The small molecule below binds the protein below.
Small molecule (SMILES): OC[C@H]1O[C@@H](O[C@H]2[C@H](O)[C@H](O)[C@H](O[C@H]3[C@H](O)[C@H](O)[C@@H](O)O[C@@H]3CO)O[C@@H]2CO)[C@@H](O)[C@@H](O)[C@@H]1O

Sequence of chain 1.B:
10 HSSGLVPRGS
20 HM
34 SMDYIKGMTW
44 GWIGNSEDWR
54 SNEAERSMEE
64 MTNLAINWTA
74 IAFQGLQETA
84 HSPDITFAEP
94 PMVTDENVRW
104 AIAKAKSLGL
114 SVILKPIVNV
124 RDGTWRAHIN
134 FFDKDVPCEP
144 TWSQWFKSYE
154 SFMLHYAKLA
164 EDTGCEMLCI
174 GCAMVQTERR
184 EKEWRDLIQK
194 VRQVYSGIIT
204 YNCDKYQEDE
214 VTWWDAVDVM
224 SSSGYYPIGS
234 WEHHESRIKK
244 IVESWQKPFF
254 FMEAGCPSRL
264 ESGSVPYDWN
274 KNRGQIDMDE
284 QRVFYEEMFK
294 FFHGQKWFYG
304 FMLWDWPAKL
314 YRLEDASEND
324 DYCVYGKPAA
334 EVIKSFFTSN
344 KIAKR

Binding-site contacts:
Ligand atom O6 contacts residue TRP272 of chain 1.B at 3.2 Å.
Ligand atom O6 contacts residue TRP45 of chain 1.B at 3.5 Å.
Ligand atom C6 contacts residue TRP45 of chain 1.B at 3.8 Å (hydrophobic).
Ligand atom C5 contacts residue TRP307 of chain 1.B at 3.5 Å (hydrophobic).
Ligand atom C1 contacts residue TRP45 of chain 1.B at 3.8 Å (hydrophobic).
Ligand atom O2 contacts residue GLU256 of chain 1.B at 3.0 Å (salt-bridge).
Ligand atom O6 contacts residue TYR270 of chain 1.B at 3.2 Å (h-bond).
Ligand atom C5 contacts residue TRP45 of chain 1.B at 3.8 Å (hydrophobic).
Ligand atom O3 contacts residue ARG129 of chain 1.B at 2.9 Å (salt-bridge).
Ligand atom O2 contacts residue TRP45 of chain 1.B at 3.1 Å.
Ligand atom O4 contacts residue TRP307 of chain 1.B at 3.2 Å (h-bond).
Ligand atom C6 contacts residue TYR325 of chain 1.B at 3.3 Å (hydrophobic).
Ligand atom O1 contacts residue TRP128 of chain 1.B at 3.7 Å.
Ligand atom O6 contacts residue ILE46 of chain 1.B at 3.8 Å.
Ligand atom O2 contacts residue TRP307 of chain 1.B at 3.8 Å.
Ligand atom C3 contacts residue TRP272 of chain 1.B at 3.7 Å (hydrophobic).
Ligand atom O3 contacts residue TRP45 of chain 1.B at 3.9 Å.
Ligand atom O2 contacts residue ARG129 of chain 1.B at 2.9 Å (salt-bridge).
Ligand atom O4 contacts residue TRP45 of chain 1.B at 3.8 Å.
Ligand atom C2 contacts residue TRP307 of chain 1.B at 3.8 Å (hydrophobic).
Ligand atom C1 contacts residue GLU256 of chain 1.B at 3.2 Å.
Ligand atom C2 contacts residue GLU256 of chain 1.B at 3.2 Å.
Ligand atom C1 contacts residue TRP272 of chain 1.B at 3.8 Å (hydrophobic).
Ligand atom C5 contacts residue GLU256 of chain 1.B at 3.8 Å.
Ligand atom C6 contacts residue TRP307 of chain 1.B at 3.8 Å (hydrophobic).
Ligand atom C4 contacts residue TRP307 of chain 1.B at 3.9 Å (hydrophobic).
Ligand atom O6 contacts residue TYR325 of chain 1.B at 2.9 Å (h-bond).
Ligand atom O5 contacts residue GLU256 of chain 1.B at 3.3 Å (salt-bridge).
Ligand atom O1 contacts residue GLU256 of chain 1.B at 2.6 Å (salt-bridge).
Ligand atom C6 contacts residue TYR228 of chain 1.B at 3.5 Å (hydrophobic).
Ligand atom C5 contacts residue TRP272 of chain 1.B at 3.8 Å (hydrophobic).
Ligand atom C3 contacts residue TRP307 of chain 1.B at 3.6 Å (hydrophobic).
Ligand atom O6 contacts residue ARG129 of chain 1.B at 3.6 Å.
Ligand atom O4 contacts residue TRP272 of chain 1.B at 3.7 Å.
Ligand atom O2 contacts residue CYS175 of chain 1.B at 3.6 Å.
Ligand atom O5 contacts residue TYR228 of chain 1.B at 3.5 Å (h-bond).
Ligand atom C5 contacts residue TYR228 of chain 1.B at 3.4 Å (hydrophobic).
Ligand atom C1 contacts residue TRP128 of chain 1.B at 3.7 Å (hydrophobic).
Ligand atom O3 contacts residue TRP128 of chain 1.B at 3.8 Å.
Ligand atom O5 contacts residue TRP45 of chain 1.B at 3.1 Å (h-bond).